The small molecule below binds the protein below.
Small molecule (SMILES): CC(=O)N[C@@H]1[C@@H](O)[C@H](O)[C@@H](CO)O[C@H]1O

Sequence of chain 1.A:
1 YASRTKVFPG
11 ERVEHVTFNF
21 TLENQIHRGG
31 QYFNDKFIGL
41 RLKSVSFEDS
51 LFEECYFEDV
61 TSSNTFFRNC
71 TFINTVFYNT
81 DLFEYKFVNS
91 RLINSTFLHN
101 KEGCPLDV

Binding-site contacts:
Ligand atom C7 contacts residue ASN19 of chain 1.A at 3.5 Å.
Ligand atom C3 contacts residue ASN19 of chain 1.A at 3.8 Å.
Ligand atom C5 contacts residue ASN19 of chain 1.A at 3.9 Å.
Ligand atom O7 contacts residue ASN19 of chain 1.A at 4.5 Å.
Ligand atom C2 contacts residue ASN19 of chain 1.A at 2.9 Å.
Ligand atom C8 contacts residue ASN19 of chain 1.A at 3.8 Å.
Ligand atom N2 contacts residue ASN19 of chain 1.A at 2.4 Å (h-bond).
Ligand atom C1 contacts residue ASN19 of chain 1.A at 1.7 Å.
Ligand atom O5 contacts residue ASN19 of chain 1.A at 2.6 Å (h-bond).